Binding-site contacts:
Ligand atom CD contacts residue ASN101 of chain 21.A at 3.2 Å.
Ligand atom CD2 contacts residue ILE84 of chain 21.A at 3.9 Å (hydrophobic).
Ligand atom CG contacts residue SER86 of chain 21.A at 4.2 Å.
Ligand atom C contacts residue SER86 of chain 21.A at 3.6 Å.
Ligand atom NH2 contacts residue PHE100 of chain 21.A at 2.8 Å (h-bond).
Ligand atom CA contacts residue SER233 of chain 25.C at 3.6 Å.
Ligand atom NH1 contacts residue LEU87 of chain 21.A at 3.9 Å.
Ligand atom C contacts residue LYS234 of chain 25.C at 3.0 Å.
Ligand atom O contacts residue THR88 of chain 21.A at 3.7 Å.
Ligand atom N contacts residue LYS234 of chain 25.C at 3.6 Å.
Ligand atom NH2 contacts residue LEU87 of chain 21.A at 3.9 Å.
Ligand atom NH1 contacts residue LYS98 of chain 21.A at 3.7 Å.
Ligand atom CB contacts residue LYS234 of chain 25.C at 3.9 Å.
Ligand atom NH2 contacts residue SER86 of chain 21.A at 3.5 Å (h-bond).
Ligand atom CA contacts residue LYS234 of chain 25.C at 2.5 Å.
Ligand atom CZ contacts residue LEU87 of chain 21.A at 4.2 Å (hydrophobic).
Ligand atom CZ contacts residue ASN101 of chain 21.A at 3.7 Å.
Ligand atom CZ contacts residue LYS98 of chain 21.A at 3.7 Å.
Ligand atom NH2 contacts residue LYS97 of chain 21.A at 3.6 Å (salt-bridge).
Ligand atom NH2 contacts residue ASN101 of chain 21.A at 3.7 Å.
Ligand atom CB contacts residue SER233 of chain 25.C at 4.1 Å.
Ligand atom NE contacts residue ASN101 of chain 21.A at 3.0 Å (h-bond).
Ligand atom NH2 contacts residue LYS98 of chain 21.A at 2.7 Å (salt-bridge).
Ligand atom NH1 contacts residue SER86 of chain 21.A at 3.4 Å (h-bond).
Ligand atom NH1 contacts residue THR88 of chain 21.A at 3.8 Å.
Ligand atom NE contacts residue SER86 of chain 21.A at 3.6 Å.
Ligand atom O contacts residue LYS98 of chain 21.A at 3.8 Å.
Ligand atom CB contacts residue SER86 of chain 21.A at 3.9 Å.
Ligand atom CZ contacts residue SER86 of chain 21.A at 3.2 Å.
Ligand atom CD contacts residue SER86 of chain 21.A at 3.5 Å.
Ligand atom C contacts residue THR88 of chain 21.A at 4.2 Å.
Ligand atom N contacts residue SER86 of chain 21.A at 4.0 Å.
Ligand atom CA contacts residue SER86 of chain 21.A at 4.0 Å.
Ligand atom CD1 contacts residue ILE84 of chain 21.A at 4.0 Å (hydrophobic).
Ligand atom N contacts residue LYS234 of chain 25.C at 1.5 Å.
Ligand atom O contacts residue LYS234 of chain 25.C at 3.4 Å.
Ligand atom N contacts residue SER233 of chain 25.C at 3.0 Å (h-bond).
Ligand atom C contacts residue LYS98 of chain 21.A at 3.7 Å.
Ligand atom O contacts residue SER86 of chain 21.A at 2.8 Å (h-bond).
Ligand atom CZ contacts residue PHE100 of chain 21.A at 4.1 Å (hydrophobic).

Sequence of chain 25.C:
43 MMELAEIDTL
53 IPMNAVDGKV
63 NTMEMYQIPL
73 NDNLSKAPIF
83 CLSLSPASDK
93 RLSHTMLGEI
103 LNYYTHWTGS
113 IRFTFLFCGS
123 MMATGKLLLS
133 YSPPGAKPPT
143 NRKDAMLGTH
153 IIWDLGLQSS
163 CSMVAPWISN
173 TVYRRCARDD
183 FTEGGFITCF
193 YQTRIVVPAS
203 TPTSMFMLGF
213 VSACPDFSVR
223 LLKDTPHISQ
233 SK

Sequence of chain 21.A:
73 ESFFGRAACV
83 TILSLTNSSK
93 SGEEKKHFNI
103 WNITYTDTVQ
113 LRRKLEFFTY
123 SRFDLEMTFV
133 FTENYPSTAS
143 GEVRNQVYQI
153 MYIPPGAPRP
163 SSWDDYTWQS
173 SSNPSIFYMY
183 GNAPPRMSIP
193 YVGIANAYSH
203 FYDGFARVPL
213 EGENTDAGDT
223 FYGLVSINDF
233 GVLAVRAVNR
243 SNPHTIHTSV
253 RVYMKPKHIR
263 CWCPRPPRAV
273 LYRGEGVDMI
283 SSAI

A protein and the small-molecule ligand that binds it are described below.
Small molecule (SMILES): CC[C@H](C)[C@H](NC(=O)[C@@H](N)CC(C)C)C(=O)NCC(=O)N[C@@H](CCCN=C(N)N)C(=O)N[C@H](C=O)[C@@H](C)O